The small molecule below binds the protein below.
Small molecule (SMILES): CC(=O)N[C@@H]1[C@@H](O)[C@H](O)[C@@H](CO)O[C@H]1O

Binding-site contacts:
Ligand atom C3 contacts residue PHE3 of chain 1.A at 4.3 Å (hydrophobic).
Ligand atom C7 contacts residue ASN2 of chain 1.A at 3.8 Å.
Ligand atom C6 contacts residue ASN154 of chain 1.A at 4.0 Å.
Ligand atom C8 contacts residue ASN2 of chain 1.A at 3.6 Å.
Ligand atom C3 contacts residue ASN5 of chain 1.A at 3.8 Å.
Ligand atom O3 contacts residue ASN2 of chain 1.A at 3.7 Å.
Ligand atom O5 contacts residue ASN5 of chain 1.A at 2.4 Å (h-bond).
Ligand atom N2 contacts residue ASN5 of chain 1.A at 2.9 Å (h-bond).
Ligand atom C5 contacts residue ASN5 of chain 1.A at 3.6 Å.
Ligand atom C1 contacts residue ASN5 of chain 1.A at 1.4 Å.
Ligand atom C1 contacts residue ASN154 of chain 1.A at 4.0 Å.
Ligand atom C7 contacts residue PHE3 of chain 1.A at 3.5 Å (hydrophobic).
Ligand atom C4 contacts residue ASN5 of chain 1.A at 4.2 Å.
Ligand atom C3 contacts residue ASN2 of chain 1.A at 4.4 Å.
Ligand atom C4 contacts residue ASN154 of chain 1.A at 4.4 Å.
Ligand atom C8 contacts residue PHE3 of chain 1.A at 3.3 Å (hydrophobic).
Ligand atom C7 contacts residue ASN5 of chain 1.A at 3.7 Å.
Ligand atom C1 contacts residue PHE3 of chain 1.A at 4.0 Å (hydrophobic).
Ligand atom N2 contacts residue ASN2 of chain 1.A at 3.9 Å.
Ligand atom C2 contacts residue PHE3 of chain 1.A at 3.8 Å (hydrophobic).
Ligand atom N2 contacts residue PHE3 of chain 1.A at 2.7 Å (h-bond).
Ligand atom O7 contacts residue ASN5 of chain 1.A at 4.0 Å.
Ligand atom C2 contacts residue ASN5 of chain 1.A at 2.5 Å.
Ligand atom C5 contacts residue ASN154 of chain 1.A at 3.4 Å.
Ligand atom O5 contacts residue ASN154 of chain 1.A at 3.8 Å.

Sequence of chain 1.A:
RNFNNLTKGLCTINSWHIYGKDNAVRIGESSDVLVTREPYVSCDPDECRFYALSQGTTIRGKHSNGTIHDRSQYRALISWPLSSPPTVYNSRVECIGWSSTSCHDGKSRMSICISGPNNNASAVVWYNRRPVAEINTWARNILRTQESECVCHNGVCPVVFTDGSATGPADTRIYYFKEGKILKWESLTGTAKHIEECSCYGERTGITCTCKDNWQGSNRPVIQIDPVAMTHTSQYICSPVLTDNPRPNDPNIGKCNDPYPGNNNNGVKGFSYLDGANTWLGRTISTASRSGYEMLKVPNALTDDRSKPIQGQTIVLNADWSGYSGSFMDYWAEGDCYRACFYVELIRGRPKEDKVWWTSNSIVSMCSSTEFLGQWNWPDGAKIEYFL